Binding-site contacts:
Ligand atom C3' contacts residue DA4 of chain 18.D at 3.3 Å.
Ligand atom O3' contacts residue DA4 of chain 18.D at 4.2 Å.
Ligand atom OP1 contacts residue DA4 of chain 18.D at 2.2 Å.
Ligand atom C4' contacts residue DA4 of chain 18.D at 4.3 Å.
Ligand atom O5' contacts residue DA4 of chain 18.D at 4.0 Å.
Ligand atom OP2 contacts residue DA4 of chain 18.D at 3.6 Å.
Ligand atom C5' contacts residue DA4 of chain 18.D at 4.0 Å.
Ligand atom P contacts residue DA4 of chain 18.D at 3.2 Å.
Ligand atom C2' contacts residue DA4 of chain 18.D at 3.5 Å.

The small molecule below binds the protein below.
Small molecule (SMILES): Nc1ccn([C@H]2C[C@H](O)[C@@H](COP(=O)(O)O)O2)c(=O)n1